Binding-site contacts:
Ligand atom ND1 contacts residue THR227 of chain 1.C at 3.5 Å (h-bond).
Ligand atom N contacts residue TYR182 of chain 1.C at 3.3 Å (h-bond).
Ligand atom N contacts residue GLU180 of chain 1.C at 4.0 Å.
Ligand atom CE1 contacts residue PHE225 of chain 1.C at 3.9 Å (hydrophobic).
Ligand atom CD2 contacts residue ASP68 of chain 1.B at 3.9 Å.
Ligand atom N contacts residue SER181 of chain 1.C at 3.1 Å (h-bond).
Ligand atom CD2 contacts residue PHE225 of chain 1.C at 3.9 Å (hydrophobic).
Ligand atom CE1 contacts residue GLN89 of chain 1.B at 3.3 Å.
Ligand atom CB contacts residue TYR182 of chain 1.C at 4.1 Å (hydrophobic).
Ligand atom ND1 contacts residue GLN89 of chain 1.B at 3.5 Å (h-bond).
Ligand atom NE2 contacts residue GLN89 of chain 1.B at 4.1 Å.
Ligand atom CB contacts residue TYR87 of chain 1.B at 4.5 Å (hydrophobic).
Ligand atom CA contacts residue TYR182 of chain 1.C at 4.3 Å (hydrophobic).
Ligand atom CG contacts residue PHE225 of chain 1.C at 4.1 Å (hydrophobic).
Ligand atom CG contacts residue GLN89 of chain 1.B at 4.4 Å.
Ligand atom CE1 contacts residue THR227 of chain 1.C at 4.5 Å.
Ligand atom CA contacts residue PHE225 of chain 1.C at 4.0 Å (hydrophobic).
Ligand atom NE2 contacts residue TYR87 of chain 1.B at 4.0 Å.
Ligand atom CB contacts residue THR227 of chain 1.C at 4.5 Å.
Ligand atom CA contacts residue TYR230 of chain 1.C at 4.3 Å (hydrophobic).
Ligand atom CB contacts residue TYR230 of chain 1.C at 4.2 Å (hydrophobic).
Ligand atom N contacts residue TYR122 of chain 1.C at 3.4 Å (h-bond).
Ligand atom CG contacts residue THR227 of chain 1.C at 4.4 Å.
Ligand atom ND1 contacts residue PHE225 of chain 1.C at 3.9 Å.
Ligand atom CA contacts residue TYR87 of chain 1.B at 4.4 Å (hydrophobic).
Ligand atom CB contacts residue PHE225 of chain 1.C at 4.5 Å (hydrophobic).
Ligand atom CA contacts residue GLU180 of chain 1.C at 4.1 Å.
Ligand atom N contacts residue TYR230 of chain 1.C at 4.1 Å.
Ligand atom CE1 contacts residue ASP68 of chain 1.B at 4.0 Å.
Ligand atom NE2 contacts residue ASP68 of chain 1.B at 3.0 Å (salt-bridge).
Ligand atom CA contacts residue SER181 of chain 1.C at 4.5 Å.
Ligand atom CD2 contacts residue TYR87 of chain 1.B at 3.7 Å (hydrophobic).
Ligand atom CG contacts residue TYR87 of chain 1.B at 4.2 Å (hydrophobic).
Ligand atom NE2 contacts residue PHE225 of chain 1.C at 3.6 Å.
Ligand atom CA contacts residue TYR122 of chain 1.C at 3.5 Å (hydrophobic).

Sequence of chain 1.C:
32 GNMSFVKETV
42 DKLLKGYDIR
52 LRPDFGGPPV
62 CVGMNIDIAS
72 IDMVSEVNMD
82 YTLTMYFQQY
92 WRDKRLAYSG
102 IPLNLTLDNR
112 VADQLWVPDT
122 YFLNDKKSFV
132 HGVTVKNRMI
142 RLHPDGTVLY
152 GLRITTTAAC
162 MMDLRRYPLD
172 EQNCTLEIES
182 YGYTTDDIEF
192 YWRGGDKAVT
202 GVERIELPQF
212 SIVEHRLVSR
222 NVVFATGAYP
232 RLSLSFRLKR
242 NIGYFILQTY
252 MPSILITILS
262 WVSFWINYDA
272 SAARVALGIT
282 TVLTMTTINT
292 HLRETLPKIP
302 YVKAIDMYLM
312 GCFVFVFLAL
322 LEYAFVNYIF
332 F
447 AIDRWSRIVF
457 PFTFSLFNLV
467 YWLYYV

The protein below binds the small molecule below.
Small molecule (SMILES): NCCc1c[nH]cn1

Sequence of chain 1.B:
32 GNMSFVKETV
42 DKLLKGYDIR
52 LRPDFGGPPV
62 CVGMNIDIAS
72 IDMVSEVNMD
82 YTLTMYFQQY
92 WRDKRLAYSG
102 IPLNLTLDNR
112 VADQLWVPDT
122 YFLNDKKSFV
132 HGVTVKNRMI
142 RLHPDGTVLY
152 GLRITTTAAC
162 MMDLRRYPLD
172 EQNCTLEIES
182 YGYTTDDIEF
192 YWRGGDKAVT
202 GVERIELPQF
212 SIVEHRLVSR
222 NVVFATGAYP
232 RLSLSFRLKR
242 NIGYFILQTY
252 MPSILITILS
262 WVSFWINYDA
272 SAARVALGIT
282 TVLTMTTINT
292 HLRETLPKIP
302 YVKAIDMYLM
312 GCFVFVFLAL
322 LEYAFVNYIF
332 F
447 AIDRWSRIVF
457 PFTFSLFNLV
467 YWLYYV